This small molecule binds to this protein.
Small molecule (SMILES): CC(=O)N[C@H]1[C@H](O[C@H]2[C@H](O)[C@@H](NC(C)=O)CO[C@@H]2CO)O[C@H](CO)[C@@H](O)[C@@H]1O

Binding-site contacts:
Ligand atom C2 contacts residue LEU922 of chain 1.B at 4.4 Å (hydrophobic).
Ligand atom O5 contacts residue GLN1071 of chain 1.B at 3.9 Å.
Ligand atom C6 contacts residue GLN926 of chain 1.B at 4.4 Å.
Ligand atom C5 contacts residue ASN717 of chain 1.B at 3.6 Å.
Ligand atom N2 contacts residue ASN717 of chain 1.B at 2.9 Å (h-bond).
Ligand atom N2 contacts residue LEU922 of chain 1.B at 4.0 Å.
Ligand atom C8 contacts residue LEU922 of chain 1.B at 4.2 Å (hydrophobic).
Ligand atom C7 contacts residue LEU922 of chain 1.B at 3.7 Å (hydrophobic).
Ligand atom O7 contacts residue LEU922 of chain 1.B at 3.5 Å.
Ligand atom C1 contacts residue ASN717 of chain 1.B at 1.4 Å.
Ligand atom C2 contacts residue ASN717 of chain 1.B at 2.5 Å.
Ligand atom O6 contacts residue LEU922 of chain 1.B at 3.7 Å.
Ligand atom C6 contacts residue LEU922 of chain 1.B at 4.5 Å (hydrophobic).
Ligand atom C4 contacts residue ASN717 of chain 1.B at 4.3 Å.
Ligand atom C1 contacts residue GLN1071 of chain 1.B at 4.3 Å.
Ligand atom O4 contacts residue LEU922 of chain 1.B at 3.8 Å.
Ligand atom C5 contacts residue LEU922 of chain 1.B at 4.2 Å (hydrophobic).
Ligand atom O7 contacts residue GLN1071 of chain 1.B at 3.4 Å (h-bond).
Ligand atom C8 contacts residue GLN1071 of chain 1.B at 4.0 Å.
Ligand atom C3 contacts residue ASN717 of chain 1.B at 3.8 Å.
Ligand atom O7 contacts residue ASN717 of chain 1.B at 3.8 Å.
Ligand atom O5 contacts residue ASN717 of chain 1.B at 2.4 Å (h-bond).
Ligand atom C7 contacts residue ASN717 of chain 1.B at 3.2 Å.
Ligand atom O6 contacts residue GLN926 of chain 1.B at 3.0 Å (h-bond).
Ligand atom C7 contacts residue GLN1071 of chain 1.B at 3.8 Å.
Ligand atom C8 contacts residue ASN717 of chain 1.B at 3.6 Å.
Ligand atom C8 contacts residue THR716 of chain 1.B at 3.9 Å.

Sequence of chain 1.B:
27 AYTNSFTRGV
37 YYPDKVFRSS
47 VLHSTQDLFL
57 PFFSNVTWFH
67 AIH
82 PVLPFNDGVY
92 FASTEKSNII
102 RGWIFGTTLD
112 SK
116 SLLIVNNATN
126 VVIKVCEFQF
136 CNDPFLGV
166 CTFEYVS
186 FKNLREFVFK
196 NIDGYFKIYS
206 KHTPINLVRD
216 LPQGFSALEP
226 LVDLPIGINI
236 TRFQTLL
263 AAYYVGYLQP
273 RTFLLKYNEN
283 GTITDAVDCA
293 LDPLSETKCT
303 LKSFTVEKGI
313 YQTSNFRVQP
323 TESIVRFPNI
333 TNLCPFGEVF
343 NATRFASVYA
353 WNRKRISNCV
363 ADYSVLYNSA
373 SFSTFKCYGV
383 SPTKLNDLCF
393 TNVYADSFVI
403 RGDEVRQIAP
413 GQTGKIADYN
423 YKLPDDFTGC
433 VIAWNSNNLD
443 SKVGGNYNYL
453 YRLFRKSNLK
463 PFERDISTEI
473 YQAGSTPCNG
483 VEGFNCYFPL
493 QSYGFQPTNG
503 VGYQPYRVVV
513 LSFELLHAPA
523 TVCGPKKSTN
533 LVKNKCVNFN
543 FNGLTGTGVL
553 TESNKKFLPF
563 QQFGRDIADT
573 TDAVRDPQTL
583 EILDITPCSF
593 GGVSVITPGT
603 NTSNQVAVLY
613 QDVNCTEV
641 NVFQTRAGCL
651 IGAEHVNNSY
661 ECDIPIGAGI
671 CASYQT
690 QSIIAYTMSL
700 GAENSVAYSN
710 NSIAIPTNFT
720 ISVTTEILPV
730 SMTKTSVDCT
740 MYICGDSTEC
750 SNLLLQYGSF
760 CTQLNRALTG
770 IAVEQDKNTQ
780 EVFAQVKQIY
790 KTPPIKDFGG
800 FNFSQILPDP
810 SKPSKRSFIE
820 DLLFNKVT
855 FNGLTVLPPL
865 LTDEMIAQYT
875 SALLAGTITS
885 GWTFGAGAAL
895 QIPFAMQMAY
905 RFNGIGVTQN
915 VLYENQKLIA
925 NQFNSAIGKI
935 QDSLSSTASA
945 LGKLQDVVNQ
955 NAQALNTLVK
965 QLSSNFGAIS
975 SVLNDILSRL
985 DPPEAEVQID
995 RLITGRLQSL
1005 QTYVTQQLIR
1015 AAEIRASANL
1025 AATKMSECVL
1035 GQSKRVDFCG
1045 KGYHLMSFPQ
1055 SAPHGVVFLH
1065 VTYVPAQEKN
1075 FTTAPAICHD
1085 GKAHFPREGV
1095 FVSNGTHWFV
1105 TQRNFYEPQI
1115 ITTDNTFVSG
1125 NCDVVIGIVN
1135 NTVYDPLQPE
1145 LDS